Sequence of chain 1.B:
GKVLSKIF

A small-molecule ligand and the protein it binds are described below.
Small molecule (SMILES): CCCCCC(=O)O

Sequence of chain 1.A:
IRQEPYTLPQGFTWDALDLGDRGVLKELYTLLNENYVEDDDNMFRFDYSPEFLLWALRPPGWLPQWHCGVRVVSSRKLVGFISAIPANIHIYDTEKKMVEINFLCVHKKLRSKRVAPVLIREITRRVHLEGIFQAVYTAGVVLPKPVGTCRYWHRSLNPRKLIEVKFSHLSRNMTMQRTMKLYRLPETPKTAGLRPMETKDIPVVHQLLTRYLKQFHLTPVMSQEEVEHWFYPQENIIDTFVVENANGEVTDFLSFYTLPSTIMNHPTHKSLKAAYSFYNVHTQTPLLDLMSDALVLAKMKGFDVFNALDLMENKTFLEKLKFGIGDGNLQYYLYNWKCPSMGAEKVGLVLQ

Binding-site contacts:
Ligand atom CB contacts residue LEU390 of chain 1.A at 3.9 Å (hydrophobic).
Ligand atom O contacts residue GLN391 of chain 1.A at 3.6 Å.
Ligand atom CG contacts residue TYR296 of chain 1.A at 4.3 Å (hydrophobic).
Ligand atom C6 contacts residue TYR315 of chain 1.A at 3.6 Å (hydrophobic).
Ligand atom CG contacts residue VAL389 of chain 1.A at 3.7 Å (hydrophobic).
Ligand atom CD contacts residue TYR315 of chain 1.A at 3.4 Å (hydrophobic).
Ligand atom CD contacts residue VAL389 of chain 1.A at 4.1 Å (hydrophobic).
Ligand atom CA contacts residue TYR191 of chain 1.A at 3.2 Å (hydrophobic).
Ligand atom O contacts residue LEU390 of chain 1.A at 3.1 Å (h-bond).
Ligand atom O contacts residue GLY1 of chain 1.B at 2.3 Å (h-bond).
Ligand atom O contacts residue TYR296 of chain 1.A at 2.6 Å (h-bond).
Ligand atom CB contacts residue VAL389 of chain 1.A at 3.9 Å (hydrophobic).
Ligand atom CB contacts residue TYR191 of chain 1.A at 4.3 Å (hydrophobic).
Ligand atom CB contacts residue GLY1 of chain 1.B at 3.8 Å.
Ligand atom CG contacts residue LEU348 of chain 1.A at 3.5 Å (hydrophobic).
Ligand atom CA contacts residue TYR296 of chain 1.A at 3.8 Å (hydrophobic).
Ligand atom O contacts residue LYS2 of chain 1.B at 4.3 Å.
Ligand atom C contacts residue GLY1 of chain 1.B at 1.4 Å.
Ligand atom CD contacts residue TYR296 of chain 1.A at 3.8 Å (hydrophobic).
Ligand atom C contacts residue TYR296 of chain 1.A at 3.4 Å (hydrophobic).
Ligand atom CB contacts residue LEU348 of chain 1.A at 4.0 Å (hydrophobic).
Ligand atom C contacts residue LYS2 of chain 1.B at 3.8 Å.
Ligand atom CG contacts residue SER316 of chain 1.A at 4.4 Å.
Ligand atom CA contacts residue TYR315 of chain 1.A at 3.8 Å (hydrophobic).
Ligand atom C6 contacts residue SER316 of chain 1.A at 3.4 Å.
Ligand atom CA contacts residue GLY1 of chain 1.B at 2.6 Å.
Ligand atom C contacts residue LEU390 of chain 1.A at 4.2 Å (hydrophobic).
Ligand atom CB contacts residue TYR296 of chain 1.A at 3.6 Å (hydrophobic).
Ligand atom C contacts residue TYR315 of chain 1.A at 4.4 Å (hydrophobic).
Ligand atom C6 contacts residue ALA347 of chain 1.A at 3.6 Å (hydrophobic).
Ligand atom C6 contacts residue LEU348 of chain 1.A at 3.8 Å (hydrophobic).
Ligand atom C contacts residue TYR191 of chain 1.A at 3.4 Å (hydrophobic).
Ligand atom CD contacts residue SER316 of chain 1.A at 3.6 Å.
Ligand atom C6 contacts residue ASN346 of chain 1.A at 3.6 Å.